Sequence of chain 1.A:
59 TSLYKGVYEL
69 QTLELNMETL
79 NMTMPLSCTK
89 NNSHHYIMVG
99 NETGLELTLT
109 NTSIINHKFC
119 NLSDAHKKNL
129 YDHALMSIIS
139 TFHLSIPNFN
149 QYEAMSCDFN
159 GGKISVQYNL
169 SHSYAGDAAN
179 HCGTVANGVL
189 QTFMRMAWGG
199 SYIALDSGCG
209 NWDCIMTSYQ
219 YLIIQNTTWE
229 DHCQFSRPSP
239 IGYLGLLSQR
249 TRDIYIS

The protein below binds the small molecule below.
Small molecule (SMILES): CC(=O)N[C@H]1[C@H](O[C@H]2[C@H](O)[C@@H](NC(C)=O)CO[C@@H]2CO[C@@H]2O[C@@H](C)[C@@H](O)[C@@H](O)[C@@H]2O)O[C@H](CO)[C@@H](O)[C@@H]1O

Binding-site contacts:
Ligand atom C4 contacts residue SER216 of chain 1.A at 4.2 Å.
Ligand atom O5 contacts residue GLN218 of chain 1.A at 3.6 Å.
Ligand atom N2 contacts residue ASN109 of chain 1.A at 2.9 Å (h-bond).
Ligand atom C7 contacts residue ASN109 of chain 1.A at 3.2 Å.
Ligand atom C3 contacts residue ASN109 of chain 1.A at 3.9 Å.
Ligand atom C1 contacts residue SER216 of chain 1.A at 3.8 Å.
Ligand atom O5 contacts residue HIS170 of chain 1.A at 4.4 Å.
Ligand atom C2 contacts residue ASN109 of chain 1.A at 2.5 Å.
Ligand atom O3 contacts residue SER216 of chain 1.A at 4.3 Å.
Ligand atom C8 contacts residue TYR217 of chain 1.A at 3.8 Å (hydrophobic).
Ligand atom C6 contacts residue ASN109 of chain 1.A at 3.6 Å.
Ligand atom C5 contacts residue GLN218 of chain 1.A at 4.2 Å.
Ligand atom C4 contacts residue ASN109 of chain 1.A at 4.3 Å.
Ligand atom C5 contacts residue ASN109 of chain 1.A at 3.8 Å.
Ligand atom C6 contacts residue SER216 of chain 1.A at 4.0 Å.
Ligand atom C2 contacts residue HIS170 of chain 1.A at 4.3 Å.
Ligand atom C3 contacts residue SER216 of chain 1.A at 3.8 Å.
Ligand atom C7 contacts residue TYR217 of chain 1.A at 4.3 Å (hydrophobic).
Ligand atom O5 contacts residue SER216 of chain 1.A at 3.7 Å.
Ligand atom C8 contacts residue ASN109 of chain 1.A at 4.4 Å.
Ligand atom C5 contacts residue SER216 of chain 1.A at 3.3 Å.
Ligand atom C1 contacts residue HIS170 of chain 1.A at 4.1 Å.
Ligand atom O5 contacts residue ASN109 of chain 1.A at 2.5 Å (h-bond).
Ligand atom C5 contacts residue ASN109 of chain 1.A at 4.1 Å.
Ligand atom C6 contacts residue GLN218 of chain 1.A at 3.5 Å.
Ligand atom O4 contacts residue SER216 of chain 1.A at 3.6 Å.
Ligand atom O7 contacts residue ASN109 of chain 1.A at 3.0 Å (h-bond).
Ligand atom N2 contacts residue TYR217 of chain 1.A at 4.2 Å.
Ligand atom C1 contacts residue ASN109 of chain 1.A at 1.5 Å.